Binding-site contacts:
Ligand atom O5 contacts residue ASN188 of chain 8.A at 3.4 Å (h-bond).
Ligand atom C6 contacts residue LYS190 of chain 8.A at 4.4 Å.
Ligand atom C3 contacts residue LYS190 of chain 8.A at 3.7 Å.
Ligand atom C3 contacts residue SER191 of chain 8.A at 4.1 Å.
Ligand atom O4 contacts residue LYS190 of chain 8.A at 3.8 Å.
Ligand atom O7 contacts residue ASN106 of chain 8.A at 4.4 Å.
Ligand atom O5 contacts residue ASN106 of chain 8.A at 2.5 Å (h-bond).
Ligand atom C2 contacts residue ASN188 of chain 8.A at 4.2 Å.
Ligand atom C1 contacts residue ASN188 of chain 8.A at 3.7 Å.
Ligand atom C3 contacts residue ASN106 of chain 8.A at 3.9 Å.
Ligand atom C6 contacts residue ASN188 of chain 8.A at 3.9 Å.
Ligand atom O2 contacts residue ASN188 of chain 8.A at 3.8 Å.
Ligand atom O3 contacts residue SER191 of chain 8.A at 3.9 Å.
Ligand atom N2 contacts residue ASN106 of chain 8.A at 3.0 Å (h-bond).
Ligand atom C5 contacts residue ASN188 of chain 8.A at 3.8 Å.
Ligand atom O3 contacts residue LYS476 of chain 8.A at 4.3 Å.
Ligand atom C5 contacts residue LYS190 of chain 8.A at 3.9 Å.
Ligand atom C1 contacts residue ASN188 of chain 8.A at 3.7 Å.
Ligand atom C5 contacts residue ASN106 of chain 8.A at 3.8 Å.
Ligand atom C1 contacts residue LYS190 of chain 8.A at 4.5 Å.
Ligand atom C8 contacts residue ASN106 of chain 8.A at 3.1 Å.
Ligand atom O3 contacts residue ARG219 of chain 8.A at 4.1 Å.
Ligand atom C4 contacts residue LYS190 of chain 8.A at 3.9 Å.
Ligand atom O3 contacts residue LYS190 of chain 8.A at 4.2 Å.
Ligand atom C7 contacts residue ASN106 of chain 8.A at 3.3 Å.
Ligand atom C4 contacts residue ASN106 of chain 8.A at 4.4 Å.
Ligand atom C2 contacts residue ASN106 of chain 8.A at 2.5 Å.
Ligand atom O6 contacts residue ASN188 of chain 8.A at 3.3 Å (h-bond).
Ligand atom C1 contacts residue ASN106 of chain 8.A at 1.5 Å.

This protein binds this small molecule.
Small molecule (SMILES): CC(=O)N[C@H]1CO[C@H](CO[C@H]2O[C@@H](C)[C@@H](O)[C@@H](O)[C@@H]2O)[C@@H](O)[C@@H]1O

Sequence of chain 8.A:
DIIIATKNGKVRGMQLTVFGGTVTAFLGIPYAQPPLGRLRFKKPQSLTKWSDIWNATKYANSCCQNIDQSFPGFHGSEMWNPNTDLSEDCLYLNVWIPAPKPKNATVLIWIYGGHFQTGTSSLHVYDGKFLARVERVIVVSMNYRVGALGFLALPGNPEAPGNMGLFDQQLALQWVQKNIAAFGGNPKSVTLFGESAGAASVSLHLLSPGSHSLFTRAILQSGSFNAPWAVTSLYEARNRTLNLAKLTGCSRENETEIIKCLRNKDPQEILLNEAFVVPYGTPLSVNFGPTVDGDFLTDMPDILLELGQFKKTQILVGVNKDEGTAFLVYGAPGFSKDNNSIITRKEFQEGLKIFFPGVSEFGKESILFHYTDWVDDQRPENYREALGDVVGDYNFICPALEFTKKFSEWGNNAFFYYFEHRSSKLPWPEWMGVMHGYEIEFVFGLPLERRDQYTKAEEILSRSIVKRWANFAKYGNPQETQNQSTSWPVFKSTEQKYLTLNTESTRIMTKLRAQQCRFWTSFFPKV